Binding-site contacts:
Ligand atom CB contacts residue HIS41 of chain 1.A at 3.6 Å.
Ligand atom O contacts residue SER180 of chain 1.A at 2.3 Å (h-bond).
Ligand atom NH1 contacts residue SER175 of chain 1.A at 2.6 Å (h-bond).
Ligand atom O contacts residue TRP197 of chain 1.A at 3.4 Å.
Ligand atom C contacts residue HIS41 of chain 1.A at 3.9 Å.
Ligand atom NH2 contacts residue GLY198 of chain 1.A at 3.7 Å.
Ligand atom NE contacts residue GLY200 of chain 1.A at 3.8 Å.
Ligand atom NE contacts residue TRP197 of chain 1.A at 3.8 Å.
Ligand atom NH2 contacts residue GLY200 of chain 1.A at 3.1 Å (h-bond).
Ligand atom CA contacts residue GLN177 of chain 1.A at 3.5 Å.
Ligand atom N contacts residue SER180 of chain 1.A at 3.0 Å (h-bond).
Ligand atom CZ contacts residue GLY200 of chain 1.A at 3.8 Å.
Ligand atom N contacts residue SER196 of chain 1.A at 3.0 Å (h-bond).
Ligand atom C contacts residue SER180 of chain 1.A at 2.1 Å.
Ligand atom O contacts residue GLY198 of chain 1.A at 3.1 Å (h-bond).
Ligand atom NE contacts residue GLY198 of chain 1.A at 3.8 Å.
Ligand atom CA contacts residue SER196 of chain 1.A at 3.7 Å.
Ligand atom NH1 contacts residue ASP174 of chain 1.A at 2.8 Å (salt-bridge).
Ligand atom NH2 contacts residue SER175 of chain 1.A at 3.8 Å.
Ligand atom CZ contacts residue SER175 of chain 1.A at 3.1 Å.
Ligand atom C contacts residue HIS41 of chain 1.A at 3.6 Å.
Ligand atom CD contacts residue CYS176 of chain 1.A at 3.9 Å (hydrophobic).
Ligand atom O contacts residue GLN177 of chain 1.A at 3.1 Å (h-bond).
Ligand atom CD contacts residue SER175 of chain 1.A at 3.8 Å.
Ligand atom CB contacts residue CYS176 of chain 1.A at 3.5 Å (hydrophobic).
Ligand atom N contacts residue HIS41 of chain 1.A at 3.6 Å.
Ligand atom C contacts residue GLY198 of chain 1.A at 3.8 Å.
Ligand atom NH2 contacts residue ASP174 of chain 1.A at 2.9 Å (salt-bridge).
Ligand atom C contacts residue GLN177 of chain 1.A at 3.8 Å.
Ligand atom O contacts residue ASP179 of chain 1.A at 3.6 Å.
Ligand atom O contacts residue GLN177 of chain 1.A at 3.6 Å.
Ligand atom O contacts residue GLY178 of chain 1.A at 2.9 Å (h-bond).
Ligand atom C contacts residue SER196 of chain 1.A at 3.8 Å.
Ligand atom CB contacts residue SER180 of chain 1.A at 2.8 Å.
Ligand atom NE contacts residue SER175 of chain 1.A at 3.6 Å (h-bond).
Ligand atom CG contacts residue GLN177 of chain 1.A at 3.5 Å.
Ligand atom O contacts residue CYS176 of chain 1.A at 3.7 Å.
Ligand atom CA contacts residue SER180 of chain 1.A at 2.5 Å.
Ligand atom CZ contacts residue ASP174 of chain 1.A at 3.5 Å.
Ligand atom CA contacts residue GLY198 of chain 1.A at 3.5 Å.

This small molecule binds to this protein.
Small molecule (SMILES): C[C@H](NC(=O)CN)C(=O)N[C@H](CO)CCCN=C(N)N

Sequence of chain 1.A:
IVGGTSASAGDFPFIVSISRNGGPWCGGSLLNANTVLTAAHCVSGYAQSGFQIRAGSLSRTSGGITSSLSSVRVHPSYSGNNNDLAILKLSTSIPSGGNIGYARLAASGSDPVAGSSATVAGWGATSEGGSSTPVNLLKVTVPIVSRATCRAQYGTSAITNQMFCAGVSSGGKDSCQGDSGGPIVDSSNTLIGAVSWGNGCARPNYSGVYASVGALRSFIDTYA